A protein and the small-molecule ligand that binds it are described below.
Small molecule (SMILES): N=C(N)c1ccc2[nH]c(Cc3nc4ccccc4[nH]3)nc2c1

Sequence of chain 1.A:
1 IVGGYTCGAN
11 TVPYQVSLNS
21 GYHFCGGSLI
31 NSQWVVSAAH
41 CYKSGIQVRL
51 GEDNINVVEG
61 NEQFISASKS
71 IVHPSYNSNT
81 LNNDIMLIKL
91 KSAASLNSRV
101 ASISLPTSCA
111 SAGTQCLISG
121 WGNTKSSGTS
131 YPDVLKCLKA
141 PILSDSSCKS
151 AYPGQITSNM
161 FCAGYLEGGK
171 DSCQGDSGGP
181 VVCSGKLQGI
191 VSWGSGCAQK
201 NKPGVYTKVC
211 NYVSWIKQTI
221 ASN

Binding-site contacts:
Ligand atom N2 contacts residue ASP171 of chain 1.A at 3.0 Å (salt-bridge).
Ligand atom C6' contacts residue LEU81 of chain 1.A at 3.9 Å (hydrophobic).
Ligand atom C1 contacts residue GLY194 of chain 1.A at 3.9 Å.
Ligand atom C1 contacts residue SER172 of chain 1.A at 3.9 Å.
Ligand atom C6 contacts residue GLY196 of chain 1.A at 3.4 Å.
Ligand atom N2 contacts residue SER172 of chain 1.A at 2.8 Å (h-bond).
Ligand atom C1 contacts residue TRP193 of chain 1.A at 3.8 Å (hydrophobic).
Ligand atom C7 contacts residue SER172 of chain 1.A at 3.3 Å.
Ligand atom N1 contacts residue ASP171 of chain 1.A at 2.9 Å (salt-bridge).
Ligand atom C7 contacts residue ASP171 of chain 1.A at 3.7 Å.
Ligand atom C8 contacts residue SO41 of chain 1.D at 3.6 Å.
Ligand atom C8 contacts residue GLN174 of chain 1.A at 3.4 Å.
Ligand atom C7 contacts residue GLY196 of chain 1.A at 3.8 Å.
Ligand atom C2 contacts residue SER172 of chain 1.A at 3.9 Å.
Ligand atom C3 contacts residue SER177 of chain 1.A at 3.7 Å.
Ligand atom C4 contacts residue SO41 of chain 1.D at 4.0 Å.
Ligand atom N1 contacts residue SER172 of chain 1.A at 3.4 Å (h-bond).
Ligand atom N3 contacts residue SER177 of chain 1.A at 3.9 Å.
Ligand atom C4' contacts residue SO41 of chain 1.D at 3.6 Å.
Ligand atom C3 contacts residue GLN174 of chain 1.A at 4.0 Å.
Ligand atom C3 contacts residue CYS173 of chain 1.A at 3.7 Å (hydrophobic).
Ligand atom N1 contacts residue GLY196 of chain 1.A at 2.7 Å (h-bond).
Ligand atom C1' contacts residue LEU81 of chain 1.A at 3.7 Å (hydrophobic).
Ligand atom C6 contacts residue GLY194 of chain 1.A at 3.6 Å.
Ligand atom C3' contacts residue HIS40 of chain 1.A at 3.5 Å.
Ligand atom C7 contacts residue TRP193 of chain 1.A at 3.9 Å (hydrophobic).
Ligand atom C9 contacts residue GLN174 of chain 1.A at 3.1 Å.
Ligand atom N3' contacts residue SO41 of chain 1.D at 2.8 Å (h-bond).
Ligand atom C1 contacts residue CYS173 of chain 1.A at 3.9 Å (hydrophobic).
Ligand atom N1 contacts residue GLY194 of chain 1.A at 4.0 Å.
Ligand atom C9 contacts residue SO41 of chain 1.D at 3.6 Å.
Ligand atom N2 contacts residue TRP193 of chain 1.A at 3.7 Å.
Ligand atom C6 contacts residue TRP193 of chain 1.A at 3.9 Å (hydrophobic).
Ligand atom C2 contacts residue CYS173 of chain 1.A at 3.8 Å (hydrophobic).
Ligand atom N3 contacts residue SO41 of chain 1.D at 2.9 Å (h-bond).
Ligand atom N2 contacts residue GLY204 of chain 1.A at 3.5 Å.
Ligand atom C4 contacts residue GLN174 of chain 1.A at 4.0 Å.
Ligand atom N1 contacts residue CYS197 of chain 1.A at 3.7 Å.
Ligand atom N4 contacts residue GLN174 of chain 1.A at 3.6 Å (h-bond).
Ligand atom C8' contacts residue SO41 of chain 1.D at 3.4 Å.